The small molecule below binds the protein below.
Small molecule (SMILES): CC(=O)N[C@@H]1[C@@H](O)[C@H](O)[C@@H](CO)O[C@H]1O

Sequence of chain 1.D:
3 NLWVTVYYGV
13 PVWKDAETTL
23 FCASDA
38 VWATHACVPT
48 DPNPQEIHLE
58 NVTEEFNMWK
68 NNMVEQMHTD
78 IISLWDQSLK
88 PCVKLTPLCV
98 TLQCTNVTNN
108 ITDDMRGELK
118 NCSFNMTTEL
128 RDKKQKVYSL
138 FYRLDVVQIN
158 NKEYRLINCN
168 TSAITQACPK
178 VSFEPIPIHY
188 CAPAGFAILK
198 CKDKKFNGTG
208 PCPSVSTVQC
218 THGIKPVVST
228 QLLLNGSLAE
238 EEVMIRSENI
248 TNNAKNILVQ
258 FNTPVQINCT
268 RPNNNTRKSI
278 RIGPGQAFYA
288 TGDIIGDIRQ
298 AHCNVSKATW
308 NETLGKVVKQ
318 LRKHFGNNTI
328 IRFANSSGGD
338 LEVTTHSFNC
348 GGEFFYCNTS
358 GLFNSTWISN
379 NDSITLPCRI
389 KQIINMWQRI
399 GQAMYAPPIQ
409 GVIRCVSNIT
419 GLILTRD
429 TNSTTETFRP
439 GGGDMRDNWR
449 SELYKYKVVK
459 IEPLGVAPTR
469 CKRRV

Binding-site contacts:
Ligand atom C2 contacts residue ASN308 of chain 1.D at 2.6 Å.
Ligand atom C1 contacts residue ASN308 of chain 1.D at 1.6 Å.
Ligand atom C5 contacts residue ASN308 of chain 1.D at 3.7 Å.
Ligand atom O6 contacts residue TRP364 of chain 1.D at 4.2 Å.
Ligand atom C4 contacts residue ASN308 of chain 1.D at 4.4 Å.
Ligand atom C5 contacts residue TRP364 of chain 1.D at 3.6 Å (hydrophobic).
Ligand atom N2 contacts residue ASN308 of chain 1.D at 2.9 Å (h-bond).
Ligand atom O5 contacts residue ASN308 of chain 1.D at 2.4 Å (h-bond).
Ligand atom C8 contacts residue LYS304 of chain 1.D at 3.8 Å.
Ligand atom C7 contacts residue ASN308 of chain 1.D at 3.4 Å.
Ligand atom C1 contacts residue TRP364 of chain 1.D at 4.2 Å (hydrophobic).
Ligand atom C6 contacts residue TRP364 of chain 1.D at 4.2 Å (hydrophobic).
Ligand atom O7 contacts residue ASN308 of chain 1.D at 3.9 Å.
Ligand atom O5 contacts residue TRP364 of chain 1.D at 4.3 Å.
Ligand atom C4 contacts residue TRP364 of chain 1.D at 4.4 Å (hydrophobic).
Ligand atom C8 contacts residue ASN308 of chain 1.D at 4.4 Å.
Ligand atom C3 contacts residue ASN308 of chain 1.D at 4.0 Å.
Ligand atom O4 contacts residue TRP364 of chain 1.D at 3.9 Å.